Sequence of chain 1.B:
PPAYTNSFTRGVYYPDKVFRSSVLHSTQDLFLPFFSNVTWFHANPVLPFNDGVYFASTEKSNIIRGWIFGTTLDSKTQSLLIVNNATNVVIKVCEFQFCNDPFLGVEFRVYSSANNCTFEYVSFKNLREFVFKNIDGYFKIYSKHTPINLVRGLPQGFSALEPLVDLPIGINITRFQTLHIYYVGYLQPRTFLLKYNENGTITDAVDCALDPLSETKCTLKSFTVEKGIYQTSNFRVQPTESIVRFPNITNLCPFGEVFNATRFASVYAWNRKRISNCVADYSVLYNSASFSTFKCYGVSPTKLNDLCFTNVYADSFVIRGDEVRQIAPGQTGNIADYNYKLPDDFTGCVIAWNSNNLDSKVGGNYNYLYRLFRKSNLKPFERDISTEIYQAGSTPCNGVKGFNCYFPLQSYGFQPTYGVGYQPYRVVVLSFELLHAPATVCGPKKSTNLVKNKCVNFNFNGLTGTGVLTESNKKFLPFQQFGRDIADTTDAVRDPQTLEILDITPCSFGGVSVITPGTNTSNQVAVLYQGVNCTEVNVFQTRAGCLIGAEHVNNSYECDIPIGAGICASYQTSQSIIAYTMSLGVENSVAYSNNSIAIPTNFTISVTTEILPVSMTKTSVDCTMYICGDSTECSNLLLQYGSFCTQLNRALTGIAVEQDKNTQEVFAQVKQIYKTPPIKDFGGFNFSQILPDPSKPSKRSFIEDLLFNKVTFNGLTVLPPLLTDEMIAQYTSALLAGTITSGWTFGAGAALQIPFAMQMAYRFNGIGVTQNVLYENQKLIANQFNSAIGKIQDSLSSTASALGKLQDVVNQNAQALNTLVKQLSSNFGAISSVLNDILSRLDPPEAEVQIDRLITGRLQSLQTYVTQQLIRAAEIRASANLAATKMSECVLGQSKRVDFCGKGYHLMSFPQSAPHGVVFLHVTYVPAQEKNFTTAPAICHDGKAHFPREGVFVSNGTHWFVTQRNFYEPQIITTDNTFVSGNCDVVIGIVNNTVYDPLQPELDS

A small-molecule ligand and the protein it binds are described below.
Small molecule (SMILES): CC(=O)N[C@@H]1[C@@H](O)[C@H](O)[C@@H](CO)O[C@H]1O

Binding-site contacts:
Ligand atom O5 contacts residue ASN61 of chain 1.B at 2.4 Å (h-bond).
Ligand atom N2 contacts residue ASN61 of chain 1.B at 2.9 Å (h-bond).
Ligand atom C3 contacts residue ASN61 of chain 1.B at 3.8 Å.
Ligand atom C7 contacts residue ASN61 of chain 1.B at 3.1 Å.
Ligand atom C4 contacts residue ASN61 of chain 1.B at 4.2 Å.
Ligand atom C5 contacts residue ASN61 of chain 1.B at 3.7 Å.
Ligand atom C5 contacts residue TYR28 of chain 1.B at 3.6 Å (hydrophobic).
Ligand atom C8 contacts residue ASN61 of chain 1.B at 4.3 Å.
Ligand atom C1 contacts residue ASN61 of chain 1.B at 1.4 Å.
Ligand atom O7 contacts residue ASN61 of chain 1.B at 3.0 Å (h-bond).
Ligand atom O6 contacts residue TYR28 of chain 1.B at 3.0 Å (h-bond).
Ligand atom C1 contacts residue TYR28 of chain 1.B at 3.6 Å (hydrophobic).
Ligand atom O5 contacts residue TYR28 of chain 1.B at 3.6 Å.
Ligand atom C2 contacts residue ASN61 of chain 1.B at 2.4 Å.
Ligand atom C6 contacts residue TYR28 of chain 1.B at 3.5 Å (hydrophobic).